Binding-site contacts:
Ligand atom C18 contacts residue TYR205 of chain 1.A at 3.6 Å (hydrophobic).
Ligand atom O27 contacts residue TYR14 of chain 1.A at 3.4 Å.
Ligand atom O27 contacts residue GLY283 of chain 1.A at 3.5 Å (h-bond).
Ligand atom N20 contacts residue TYR205 of chain 1.A at 3.8 Å.
Ligand atom N22 contacts residue SER235 of chain 1.A at 3.7 Å.
Ligand atom C19 contacts residue TYR205 of chain 1.A at 3.5 Å (hydrophobic).
Ligand atom C29 contacts residue TYR14 of chain 1.A at 3.7 Å (hydrophobic).
Ligand atom C1 contacts residue ALA236 of chain 1.A at 3.7 Å (hydrophobic).
Ligand atom O15 contacts residue SER188 of chain 1.A at 2.6 Å (h-bond).
Ligand atom O28 contacts residue SER43 of chain 1.A at 3.4 Å.
Ligand atom O28 contacts residue GLY44 of chain 1.A at 3.2 Å (h-bond).
Ligand atom C3 contacts residue ARG95 of chain 1.A at 3.8 Å.
Ligand atom N22 contacts residue TYR252 of chain 1.A at 3.5 Å.
Ligand atom N22 contacts residue TYR205 of chain 1.A at 3.6 Å.
Ligand atom C24 contacts residue TYR205 of chain 1.A at 3.3 Å (hydrophobic).
Ligand atom O15 contacts residue TYR205 of chain 1.A at 3.8 Å.
Ligand atom N23 contacts residue TYR205 of chain 1.A at 3.4 Å.
Ligand atom N22 contacts residue GLN210 of chain 1.A at 3.1 Å (h-bond).
Ligand atom O14 contacts residue ARG163 of chain 1.A at 2.6 Å (salt-bridge).
Ligand atom C16 contacts residue TYR205 of chain 1.A at 3.6 Å (hydrophobic).
Ligand atom O14 contacts residue PHE158 of chain 1.A at 3.7 Å.
Ligand atom C12 contacts residue ILE141 of chain 1.A at 3.7 Å (hydrophobic).
Ligand atom O27 contacts residue SER282 of chain 1.A at 2.5 Å (h-bond).
Ligand atom C7 contacts residue GLY189 of chain 1.A at 3.5 Å.
Ligand atom C8 contacts residue GLY189 of chain 1.A at 3.6 Å.
Ligand atom C9 contacts residue ARG95 of chain 1.A at 3.8 Å.
Ligand atom O15 contacts residue PHE158 of chain 1.A at 3.7 Å.
Ligand atom CL1 contacts residue GLY44 of chain 1.A at 3.8 Å.
Ligand atom C11 contacts residue SER188 of chain 1.A at 3.6 Å.
Ligand atom C5 contacts residue ARG95 of chain 1.A at 3.6 Å.
Ligand atom O28 contacts residue GLY283 of chain 1.A at 3.4 Å.
Ligand atom C4 contacts residue ARG95 of chain 1.A at 3.5 Å.
Ligand atom N2 contacts residue ALA236 of chain 1.A at 3.8 Å.
Ligand atom O15 contacts residue ARG163 of chain 1.A at 2.9 Å (salt-bridge).
Ligand atom C13 contacts residue SER188 of chain 1.A at 3.4 Å.
Ligand atom N23 contacts residue SER235 of chain 1.A at 2.8 Å (h-bond).
Ligand atom C24 contacts residue SER235 of chain 1.A at 3.7 Å.
Ligand atom C13 contacts residue ARG163 of chain 1.A at 3.4 Å.
Ligand atom C25 contacts residue TYR205 of chain 1.A at 3.4 Å (hydrophobic).
Ligand atom C12 contacts residue SER188 of chain 1.A at 3.5 Å.

This small molecule binds to this protein.
Small molecule (SMILES): CN(Cc1cc([C@H](CC(=O)O)c2ccc3c(c2)nnn3C)ccc1Cl)S(C)(=O)=O

Sequence of chain 1.A:
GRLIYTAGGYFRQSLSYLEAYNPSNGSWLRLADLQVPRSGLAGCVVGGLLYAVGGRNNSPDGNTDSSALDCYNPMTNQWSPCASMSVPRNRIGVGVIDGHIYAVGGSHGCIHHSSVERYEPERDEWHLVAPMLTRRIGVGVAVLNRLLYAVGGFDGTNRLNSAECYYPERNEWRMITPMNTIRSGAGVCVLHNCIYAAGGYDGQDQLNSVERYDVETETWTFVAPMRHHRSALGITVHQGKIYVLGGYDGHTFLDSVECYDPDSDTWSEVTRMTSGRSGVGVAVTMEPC